The small molecule below binds the protein below.
Small molecule (SMILES): CC(=O)N[C@@H]1[C@@H](O)[C@H](O)[C@@H](CO)O[C@H]1O

Sequence of chain 1.F:
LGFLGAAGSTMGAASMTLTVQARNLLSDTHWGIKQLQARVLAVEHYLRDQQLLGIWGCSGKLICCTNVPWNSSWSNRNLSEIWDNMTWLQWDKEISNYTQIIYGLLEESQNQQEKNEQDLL

Binding-site contacts:
Ligand atom C8 contacts residue SER636 of chain 1.F at 3.7 Å.
Ligand atom N2 contacts residue SER636 of chain 1.F at 3.2 Å (h-bond).
Ligand atom C3 contacts residue ASN637 of chain 1.F at 3.9 Å.
Ligand atom O7 contacts residue ASN637 of chain 1.F at 3.8 Å.
Ligand atom C4 contacts residue ASN637 of chain 1.F at 4.4 Å.
Ligand atom C7 contacts residue ASN637 of chain 1.F at 3.6 Å.
Ligand atom O5 contacts residue ASN637 of chain 1.F at 2.5 Å (h-bond).
Ligand atom C2 contacts residue ASN637 of chain 1.F at 2.6 Å.
Ligand atom C2 contacts residue SER636 of chain 1.F at 3.5 Å.
Ligand atom C1 contacts residue SER636 of chain 1.F at 4.1 Å.
Ligand atom C5 contacts residue ASN637 of chain 1.F at 3.8 Å.
Ligand atom C1 contacts residue ASN637 of chain 1.F at 1.5 Å.
Ligand atom N2 contacts residue ASN637 of chain 1.F at 3.0 Å (h-bond).
Ligand atom C7 contacts residue SER636 of chain 1.F at 4.3 Å.